Sequence of chain 1.F:
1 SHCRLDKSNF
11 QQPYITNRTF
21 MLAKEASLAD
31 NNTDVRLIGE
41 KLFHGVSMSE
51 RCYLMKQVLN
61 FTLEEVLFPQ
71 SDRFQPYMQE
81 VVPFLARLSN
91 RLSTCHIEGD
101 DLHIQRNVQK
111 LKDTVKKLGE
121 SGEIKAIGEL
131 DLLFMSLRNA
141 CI

Binding-site contacts:
Ligand atom C2 contacts residue ASN60 of chain 1.A at 2.4 Å.
Ligand atom C8 contacts residue ASN90 of chain 1.A at 4.0 Å.
Ligand atom C4 contacts residue HIS2 of chain 1.F at 4.3 Å.
Ligand atom N2 contacts residue GLU64 of chain 1.A at 4.1 Å.
Ligand atom C6 contacts residue ARG4 of chain 1.F at 3.9 Å.
Ligand atom O3 contacts residue HIS2 of chain 1.F at 3.3 Å (h-bond).
Ligand atom C5 contacts residue ASN60 of chain 1.A at 3.7 Å.
Ligand atom C8 contacts residue ASN60 of chain 1.A at 4.2 Å.
Ligand atom C3 contacts residue ASN60 of chain 1.A at 3.8 Å.
Ligand atom O7 contacts residue SER89 of chain 1.A at 2.5 Å (h-bond).
Ligand atom C7 contacts residue ASN60 of chain 1.A at 3.0 Å.
Ligand atom C3 contacts residue HIS2 of chain 1.F at 3.5 Å.
Ligand atom C7 contacts residue SER89 of chain 1.A at 3.2 Å.
Ligand atom N2 contacts residue SER89 of chain 1.A at 4.5 Å.
Ligand atom O5 contacts residue ASN60 of chain 1.A at 2.4 Å (h-bond).
Ligand atom O7 contacts residue LEU63 of chain 1.A at 4.1 Å.
Ligand atom O7 contacts residue ASN60 of chain 1.A at 3.0 Å (h-bond).
Ligand atom O4 contacts residue HIS2 of chain 1.F at 3.9 Å.
Ligand atom C1 contacts residue ASN60 of chain 1.A at 1.4 Å.
Ligand atom O6 contacts residue ARG4 of chain 1.F at 3.6 Å.
Ligand atom C5 contacts residue ARG4 of chain 1.F at 4.0 Å.
Ligand atom C4 contacts residue ASN60 of chain 1.A at 4.2 Å.
Ligand atom N2 contacts residue ASN60 of chain 1.A at 2.9 Å (h-bond).
Ligand atom C8 contacts residue SER89 of chain 1.A at 3.1 Å.
Ligand atom C1 contacts residue GLU64 of chain 1.A at 4.4 Å.

This protein binds this small molecule.
Small molecule (SMILES): CC(=O)N[C@@H]1[C@@H](O)[C@H](O)[C@@H](CO)O[C@H]1O

Sequence of chain 1.A:
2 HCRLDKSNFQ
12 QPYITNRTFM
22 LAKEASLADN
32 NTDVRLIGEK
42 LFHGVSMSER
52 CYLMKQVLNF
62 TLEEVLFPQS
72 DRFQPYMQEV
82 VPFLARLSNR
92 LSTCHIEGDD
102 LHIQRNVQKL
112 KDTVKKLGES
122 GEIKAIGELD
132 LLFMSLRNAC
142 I